The small molecule below binds the protein below.
Small molecule (SMILES): CC[C@H](C)[C@H](NC(=O)[C@H](CC(C)C)NC(=O)[C@H](CO)NC(=O)CNC(=O)[C@@H](NC(=O)[C@@H](N)[C@@H](C)O)C(C)C)C(=O)N[C@H](C=O)CCC(N)=O

Binding-site contacts:
Ligand atom CG2 contacts residue LEU40 of chain 59.D at 4.2 Å (hydrophobic).
Ligand atom O contacts residue ARG36 of chain 59.D at 3.6 Å (salt-bridge).
Ligand atom CA contacts residue ARG35 of chain 59.D at 3.9 Å.
Ligand atom CA contacts residue ASP243 of chain 59.D at 3.3 Å.
Ligand atom CB contacts residue LEU40 of chain 59.D at 4.1 Å (hydrophobic).
Ligand atom N contacts residue ARG35 of chain 59.D at 4.1 Å.
Ligand atom CD1 contacts residue LEU40 of chain 59.D at 3.8 Å (hydrophobic).
Ligand atom CA contacts residue ASP243 of chain 59.D at 4.3 Å.
Ligand atom N contacts residue PRO43 of chain 59.D at 4.4 Å.
Ligand atom C contacts residue ARG35 of chain 59.D at 4.4 Å.
Ligand atom CD contacts residue ARG36 of chain 59.D at 4.1 Å.
Ligand atom OG contacts residue ILE25 of chain 59.D at 4.0 Å.
Ligand atom C contacts residue ASP243 of chain 59.D at 3.9 Å.
Ligand atom CA contacts residue PRO43 of chain 59.D at 4.4 Å (hydrophobic).
Ligand atom O contacts residue ARG29 of chain 59.D at 3.8 Å.
Ligand atom CG2 contacts residue ASP243 of chain 59.D at 3.3 Å.
Ligand atom CD1 contacts residue ARG35 of chain 59.D at 4.5 Å.
Ligand atom CD1 contacts residue LEU32 of chain 59.D at 3.8 Å (hydrophobic).
Ligand atom O contacts residue ARG35 of chain 59.D at 3.1 Å (salt-bridge).
Ligand atom C contacts residue ARG35 of chain 59.D at 3.6 Å.
Ligand atom O contacts residue ARG35 of chain 59.D at 3.4 Å (salt-bridge).
Ligand atom CD1 contacts residue ARG29 of chain 59.D at 4.4 Å.
Ligand atom CA contacts residue ASP243 of chain 59.D at 4.4 Å.
Ligand atom N contacts residue ASP243 of chain 59.D at 2.8 Å (salt-bridge).
Ligand atom CG contacts residue LEU40 of chain 59.D at 4.4 Å (hydrophobic).
Ligand atom OG contacts residue ARG29 of chain 59.D at 4.3 Å.
Ligand atom CB contacts residue PRO43 of chain 59.D at 3.8 Å (hydrophobic).
Ligand atom CB contacts residue ARG35 of chain 59.D at 4.1 Å.
Ligand atom N contacts residue ASP243 of chain 59.D at 3.2 Å (salt-bridge).
Ligand atom OE1 contacts residue ARG36 of chain 59.D at 3.8 Å.
Ligand atom CG2 contacts residue PRO43 of chain 59.D at 3.9 Å (hydrophobic).
Ligand atom CB contacts residue ARG35 of chain 59.D at 3.5 Å.
Ligand atom C contacts residue ARG36 of chain 59.D at 3.2 Å.
Ligand atom CB contacts residue ASP243 of chain 59.D at 4.3 Å.
Ligand atom C contacts residue ASP243 of chain 59.D at 3.8 Å.
Ligand atom O contacts residue ASP243 of chain 59.D at 4.1 Å.
Ligand atom CA contacts residue ARG29 of chain 59.D at 4.0 Å.
Ligand atom CB contacts residue ARG29 of chain 59.D at 4.1 Å.
Ligand atom NE2 contacts residue ARG36 of chain 59.D at 3.9 Å.
Ligand atom CG1 contacts residue ARG35 of chain 59.D at 4.2 Å.

Sequence of chain 59.D:
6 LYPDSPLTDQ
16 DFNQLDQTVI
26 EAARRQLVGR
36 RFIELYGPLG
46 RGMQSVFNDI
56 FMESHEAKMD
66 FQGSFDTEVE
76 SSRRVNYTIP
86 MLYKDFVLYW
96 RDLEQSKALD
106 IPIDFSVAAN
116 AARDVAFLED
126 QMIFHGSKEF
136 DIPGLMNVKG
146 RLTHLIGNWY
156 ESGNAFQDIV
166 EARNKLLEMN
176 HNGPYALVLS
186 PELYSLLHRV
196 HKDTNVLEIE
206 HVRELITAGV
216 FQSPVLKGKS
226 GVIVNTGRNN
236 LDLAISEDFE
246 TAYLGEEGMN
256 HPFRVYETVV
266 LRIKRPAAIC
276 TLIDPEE